Sequence of chain 1.C:
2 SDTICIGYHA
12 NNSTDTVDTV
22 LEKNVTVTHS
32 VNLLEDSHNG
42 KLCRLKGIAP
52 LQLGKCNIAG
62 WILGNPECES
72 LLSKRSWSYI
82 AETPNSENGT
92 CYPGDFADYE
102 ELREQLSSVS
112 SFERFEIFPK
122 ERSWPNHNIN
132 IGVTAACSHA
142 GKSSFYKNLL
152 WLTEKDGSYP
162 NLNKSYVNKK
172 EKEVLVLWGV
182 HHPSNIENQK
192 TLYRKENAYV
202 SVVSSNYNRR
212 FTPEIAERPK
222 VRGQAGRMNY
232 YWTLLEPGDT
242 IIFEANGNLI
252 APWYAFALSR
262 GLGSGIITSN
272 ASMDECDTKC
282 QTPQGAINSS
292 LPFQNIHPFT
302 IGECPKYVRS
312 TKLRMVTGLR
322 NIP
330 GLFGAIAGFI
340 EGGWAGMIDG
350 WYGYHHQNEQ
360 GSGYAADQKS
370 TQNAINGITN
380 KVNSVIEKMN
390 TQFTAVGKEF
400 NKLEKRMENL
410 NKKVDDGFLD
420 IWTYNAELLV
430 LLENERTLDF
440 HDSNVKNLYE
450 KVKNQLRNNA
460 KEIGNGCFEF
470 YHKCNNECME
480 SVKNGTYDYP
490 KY

Binding-site contacts:
Ligand atom C8 contacts residue ALA137 of chain 1.C at 4.2 Å (hydrophobic).
Ligand atom O7 contacts residue ASN66 of chain 1.C at 3.1 Å (h-bond).
Ligand atom C8 contacts residue ARG223 of chain 1.C at 3.9 Å.
Ligand atom C7 contacts residue ARG223 of chain 1.C at 3.4 Å.
Ligand atom C5 contacts residue ASN89 of chain 1.C at 3.6 Å.
Ligand atom O6 contacts residue ARG223 of chain 1.C at 4.1 Å.
Ligand atom N2 contacts residue ARG223 of chain 1.C at 3.5 Å (salt-bridge).
Ligand atom C7 contacts residue ASN66 of chain 1.C at 3.7 Å.
Ligand atom C7 contacts residue ASN89 of chain 1.C at 3.2 Å.
Ligand atom O6 contacts residue GLU88 of chain 1.C at 3.8 Å.
Ligand atom O7 contacts residue CYS92 of chain 1.C at 3.5 Å.
Ligand atom C8 contacts residue SER139 of chain 1.C at 3.9 Å.
Ligand atom C7 contacts residue CYS92 of chain 1.C at 4.0 Å (hydrophobic).
Ligand atom C3 contacts residue ASN89 of chain 1.C at 3.8 Å.
Ligand atom C2 contacts residue GLU68 of chain 1.C at 4.5 Å.
Ligand atom O7 contacts residue ASN89 of chain 1.C at 3.0 Å (h-bond).
Ligand atom C2 contacts residue ASN89 of chain 1.C at 2.5 Å.
Ligand atom O5 contacts residue ASN89 of chain 1.C at 2.3 Å (h-bond).
Ligand atom C8 contacts residue PRO67 of chain 1.C at 4.3 Å (hydrophobic).
Ligand atom C7 contacts residue GLU68 of chain 1.C at 4.0 Å.
Ligand atom N2 contacts residue GLU68 of chain 1.C at 3.7 Å.
Ligand atom C8 contacts residue ASN89 of chain 1.C at 4.5 Å.
Ligand atom O3 contacts residue ARG223 of chain 1.C at 2.9 Å (salt-bridge).
Ligand atom O7 contacts residue ARG223 of chain 1.C at 3.6 Å.
Ligand atom C2 contacts residue ARG223 of chain 1.C at 3.8 Å.
Ligand atom C8 contacts residue CYS92 of chain 1.C at 3.7 Å (hydrophobic).
Ligand atom C1 contacts residue GLU68 of chain 1.C at 4.1 Å.
Ligand atom C4 contacts residue ASN89 of chain 1.C at 4.2 Å.
Ligand atom N2 contacts residue ASN89 of chain 1.C at 3.0 Å (h-bond).
Ligand atom C8 contacts residue CYS138 of chain 1.C at 4.2 Å (hydrophobic).
Ligand atom C3 contacts residue ARG223 of chain 1.C at 3.9 Å.
Ligand atom C1 contacts residue ASN89 of chain 1.C at 1.4 Å.
Ligand atom C4 contacts residue ARG223 of chain 1.C at 4.5 Å.
Ligand atom C8 contacts residue ASN66 of chain 1.C at 3.3 Å.
Ligand atom C8 contacts residue GLU68 of chain 1.C at 3.9 Å.

This small molecule binds to this protein.
Small molecule (SMILES): CC(=O)N[C@H]1[C@H](O[C@H]2[C@H](O)[C@@H](NC(C)=O)CO[C@@H]2CO)O[C@H](CO)[C@@H](O)[C@@H]1O